Binding-site contacts:
Ligand atom C5 contacts residue 1RZ1 of chain 1.Q at 3.3 Å.
Ligand atom O3' contacts residue 1RZ1 of chain 1.Q at 3.6 Å (h-bond).
Ligand atom O2 contacts residue TYR262 of chain 1.A at 2.7 Å (h-bond).
Ligand atom O3' contacts residue CA1 of chain 1.T at 2.4 Å.
Ligand atom O3' contacts residue ASP186 of chain 1.A at 3.6 Å (salt-bridge).
Ligand atom N4 contacts residue 1RZ1 of chain 1.Q at 3.3 Å (h-bond).
Ligand atom OP1 contacts residue ILE98 of chain 1.A at 3.6 Å (h-bond).
Ligand atom OP2 contacts residue LYS104 of chain 1.A at 3.0 Å (salt-bridge).
Ligand atom P contacts residue GLY102 of chain 1.A at 3.6 Å.
Ligand atom O3' contacts residue ALA101 of chain 1.A at 3.6 Å.
Ligand atom OP1 contacts residue GLY102 of chain 1.A at 2.8 Å (h-bond).
Ligand atom OP2 contacts residue CA1 of chain 1.U at 3.6 Å.
Ligand atom OP2 contacts residue THR103 of chain 1.A at 3.6 Å (h-bond).
Ligand atom OP1 contacts residue LYS104 of chain 1.A at 3.7 Å.
Ligand atom O3' contacts residue TRP99 of chain 1.A at 3.1 Å.
Ligand atom C3' contacts residue ASP247 of chain 1.A at 3.7 Å.
Ligand atom OP2 contacts residue GLY102 of chain 1.A at 3.7 Å.
Ligand atom C4' contacts residue ASP247 of chain 1.A at 3.6 Å.
Ligand atom OP1 contacts residue THR105 of chain 1.A at 2.6 Å (h-bond).
Ligand atom O3' contacts residue GLY100 of chain 1.A at 3.4 Å.
Ligand atom P contacts residue CA1 of chain 1.U at 3.4 Å.
Ligand atom O3' contacts residue ASP247 of chain 1.A at 2.8 Å (salt-bridge).
Ligand atom C1' contacts residue TYR262 of chain 1.A at 3.5 Å (hydrophobic).
Ligand atom C2' contacts residue 1RZ1 of chain 1.Q at 3.5 Å.
Ligand atom OP1 contacts residue CA1 of chain 1.U at 2.4 Å.
Ligand atom C5' contacts residue ASP247 of chain 1.A at 3.6 Å.
Ligand atom C2' contacts residue TYR262 of chain 1.A at 3.7 Å (hydrophobic).
Ligand atom OP1 contacts residue GLY100 of chain 1.A at 2.9 Å (h-bond).
Ligand atom C4' contacts residue GLY100 of chain 1.A at 3.5 Å.
Ligand atom OP1 contacts residue ARG245 of chain 1.A at 3.0 Å (salt-bridge).
Ligand atom P contacts residue TRP99 of chain 1.A at 3.6 Å.
Ligand atom C4 contacts residue 1RZ1 of chain 1.Q at 3.2 Å.
Ligand atom C5' contacts residue ARG245 of chain 1.A at 3.7 Å.
Ligand atom OP1 contacts residue ALA101 of chain 1.A at 3.5 Å (h-bond).
Ligand atom C6 contacts residue 1RZ1 of chain 1.Q at 3.7 Å.
Ligand atom C5' contacts residue GLY102 of chain 1.A at 3.6 Å.
Ligand atom OP1 contacts residue TRP99 of chain 1.A at 2.9 Å (h-bond).
Ligand atom C4' contacts residue TRP99 of chain 1.A at 3.5 Å (hydrophobic).
Ligand atom O5' contacts residue GLY102 of chain 1.A at 3.5 Å (h-bond).
Ligand atom C5' contacts residue GLY100 of chain 1.A at 3.5 Å.

The small molecule below binds the protein below.
Small molecule (SMILES): Cc1cn([C@H]2C[C@H](O[P](=O)(O)OC[C@H]3O[C@@H](n4cnc5c(N)ncnc54)C[C@@H]3O[P](=O)(O)OC[C@H]3O[C@@H](n4ccc(N)nc4=O)C[C@@H]3O)[C@@H](CO[P](=O)(O)O[C@H]3C[C@H](n4cnc5c(=O)nc(N)[nH]c54)O[C@@H]3CO[P](=O)(O)O[C@H]3C[C@H](n4cnc5c(N)ncnc54)O[C@@H]3CO[P](=O)(O)O[C@H]3C[C@H](n4ccc(N)nc4=O)O[C@@H]3CO)O2)c(=O)[nH]c1=O

Sequence of chain 1.A:
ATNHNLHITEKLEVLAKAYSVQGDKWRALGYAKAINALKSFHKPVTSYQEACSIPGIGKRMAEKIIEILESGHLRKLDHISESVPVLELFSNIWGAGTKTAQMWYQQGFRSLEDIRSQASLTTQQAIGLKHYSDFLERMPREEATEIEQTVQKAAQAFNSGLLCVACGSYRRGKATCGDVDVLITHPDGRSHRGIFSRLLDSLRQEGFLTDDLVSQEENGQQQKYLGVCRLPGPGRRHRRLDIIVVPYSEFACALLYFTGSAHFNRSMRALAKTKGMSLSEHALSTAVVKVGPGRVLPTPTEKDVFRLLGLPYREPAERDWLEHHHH